The small molecule below binds the protein below.
Small molecule (SMILES): CC(=O)N[C@@H]1[C@@H](O)[C@H](O)[C@@H](CO)O[C@H]1O

Binding-site contacts:
Ligand atom C6 contacts residue THR120 of chain 25.A at 3.8 Å.
Ligand atom C6 contacts residue PHE119 of chain 25.A at 4.0 Å (hydrophobic).
Ligand atom C5 contacts residue ASN118 of chain 25.A at 3.6 Å.
Ligand atom O6 contacts residue THR120 of chain 25.A at 3.6 Å (h-bond).
Ligand atom C3 contacts residue ASN118 of chain 25.A at 3.8 Å.
Ligand atom C5 contacts residue THR120 of chain 25.A at 4.2 Å.
Ligand atom C7 contacts residue ASN118 of chain 25.A at 3.8 Å.
Ligand atom C8 contacts residue ASP67 of chain 25.A at 3.7 Å.
Ligand atom C2 contacts residue ASN118 of chain 25.A at 2.5 Å.
Ligand atom O5 contacts residue THR120 of chain 25.A at 3.4 Å (h-bond).
Ligand atom O5 contacts residue ASN118 of chain 25.A at 2.4 Å (h-bond).
Ligand atom N2 contacts residue TYR90 of chain 25.A at 4.4 Å.
Ligand atom C1 contacts residue THR89 of chain 25.A at 4.2 Å.
Ligand atom C1 contacts residue ASN118 of chain 25.A at 1.4 Å.
Ligand atom N2 contacts residue ASN118 of chain 25.A at 2.9 Å (h-bond).
Ligand atom O6 contacts residue THR89 of chain 25.A at 3.9 Å.
Ligand atom O6 contacts residue PHE119 of chain 25.A at 2.8 Å (h-bond).
Ligand atom C8 contacts residue ASN118 of chain 25.A at 3.7 Å.
Ligand atom C8 contacts residue SER66 of chain 25.A at 3.6 Å.
Ligand atom O5 contacts residue THR89 of chain 25.A at 4.5 Å.
Ligand atom O6 contacts residue ASN118 of chain 25.A at 4.2 Å.
Ligand atom C4 contacts residue ASN118 of chain 25.A at 4.2 Å.
Ligand atom C1 contacts residue SER66 of chain 25.A at 4.5 Å.
Ligand atom O5 contacts residue PHE119 of chain 25.A at 3.9 Å.

Sequence of chain 25.A:
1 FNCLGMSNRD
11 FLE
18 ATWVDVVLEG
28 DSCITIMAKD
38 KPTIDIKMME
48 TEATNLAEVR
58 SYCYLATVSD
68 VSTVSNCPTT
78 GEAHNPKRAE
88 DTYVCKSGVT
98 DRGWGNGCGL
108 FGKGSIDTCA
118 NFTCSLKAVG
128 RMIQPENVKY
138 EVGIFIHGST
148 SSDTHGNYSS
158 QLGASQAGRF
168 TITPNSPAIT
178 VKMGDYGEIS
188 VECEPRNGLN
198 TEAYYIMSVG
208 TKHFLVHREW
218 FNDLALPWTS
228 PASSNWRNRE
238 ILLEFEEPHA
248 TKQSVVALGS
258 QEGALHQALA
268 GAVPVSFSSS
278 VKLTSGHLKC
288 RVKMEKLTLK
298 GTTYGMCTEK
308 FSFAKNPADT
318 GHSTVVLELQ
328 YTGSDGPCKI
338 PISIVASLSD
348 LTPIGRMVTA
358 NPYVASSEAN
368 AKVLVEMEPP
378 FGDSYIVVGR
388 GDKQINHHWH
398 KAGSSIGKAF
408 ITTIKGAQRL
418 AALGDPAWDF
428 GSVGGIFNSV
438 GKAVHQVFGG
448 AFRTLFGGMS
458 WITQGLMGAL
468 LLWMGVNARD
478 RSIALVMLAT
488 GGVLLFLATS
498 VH